Binding-site contacts:
Ligand atom C4 contacts residue ASN331 of chain 1.C at 4.3 Å.
Ligand atom C1 contacts residue GLN580 of chain 1.C at 3.6 Å.
Ligand atom O5 contacts residue ASN331 of chain 1.C at 2.5 Å (h-bond).
Ligand atom C7 contacts residue GLN580 of chain 1.C at 3.9 Å.
Ligand atom N2 contacts residue ASN331 of chain 1.C at 2.8 Å (h-bond).
Ligand atom O5 contacts residue GLN580 of chain 1.C at 3.9 Å.
Ligand atom C2 contacts residue ASN331 of chain 1.C at 2.4 Å.
Ligand atom C7 contacts residue ASN331 of chain 1.C at 3.3 Å.
Ligand atom O4 contacts residue GLN580 of chain 1.C at 4.5 Å.
Ligand atom C3 contacts residue ASN331 of chain 1.C at 3.8 Å.
Ligand atom C8 contacts residue GLN580 of chain 1.C at 3.3 Å.
Ligand atom C5 contacts residue GLN580 of chain 1.C at 3.5 Å.
Ligand atom C3 contacts residue GLN580 of chain 1.C at 4.0 Å.
Ligand atom N2 contacts residue GLN580 of chain 1.C at 3.5 Å (h-bond).
Ligand atom C2 contacts residue GLN580 of chain 1.C at 4.3 Å.
Ligand atom C1 contacts residue ASN331 of chain 1.C at 1.4 Å.
Ligand atom C4 contacts residue GLN580 of chain 1.C at 4.2 Å.
Ligand atom C8 contacts residue ASN331 of chain 1.C at 4.3 Å.
Ligand atom C5 contacts residue ASN331 of chain 1.C at 3.7 Å.
Ligand atom O7 contacts residue ASN331 of chain 1.C at 3.4 Å (h-bond).

Sequence of chain 1.C:
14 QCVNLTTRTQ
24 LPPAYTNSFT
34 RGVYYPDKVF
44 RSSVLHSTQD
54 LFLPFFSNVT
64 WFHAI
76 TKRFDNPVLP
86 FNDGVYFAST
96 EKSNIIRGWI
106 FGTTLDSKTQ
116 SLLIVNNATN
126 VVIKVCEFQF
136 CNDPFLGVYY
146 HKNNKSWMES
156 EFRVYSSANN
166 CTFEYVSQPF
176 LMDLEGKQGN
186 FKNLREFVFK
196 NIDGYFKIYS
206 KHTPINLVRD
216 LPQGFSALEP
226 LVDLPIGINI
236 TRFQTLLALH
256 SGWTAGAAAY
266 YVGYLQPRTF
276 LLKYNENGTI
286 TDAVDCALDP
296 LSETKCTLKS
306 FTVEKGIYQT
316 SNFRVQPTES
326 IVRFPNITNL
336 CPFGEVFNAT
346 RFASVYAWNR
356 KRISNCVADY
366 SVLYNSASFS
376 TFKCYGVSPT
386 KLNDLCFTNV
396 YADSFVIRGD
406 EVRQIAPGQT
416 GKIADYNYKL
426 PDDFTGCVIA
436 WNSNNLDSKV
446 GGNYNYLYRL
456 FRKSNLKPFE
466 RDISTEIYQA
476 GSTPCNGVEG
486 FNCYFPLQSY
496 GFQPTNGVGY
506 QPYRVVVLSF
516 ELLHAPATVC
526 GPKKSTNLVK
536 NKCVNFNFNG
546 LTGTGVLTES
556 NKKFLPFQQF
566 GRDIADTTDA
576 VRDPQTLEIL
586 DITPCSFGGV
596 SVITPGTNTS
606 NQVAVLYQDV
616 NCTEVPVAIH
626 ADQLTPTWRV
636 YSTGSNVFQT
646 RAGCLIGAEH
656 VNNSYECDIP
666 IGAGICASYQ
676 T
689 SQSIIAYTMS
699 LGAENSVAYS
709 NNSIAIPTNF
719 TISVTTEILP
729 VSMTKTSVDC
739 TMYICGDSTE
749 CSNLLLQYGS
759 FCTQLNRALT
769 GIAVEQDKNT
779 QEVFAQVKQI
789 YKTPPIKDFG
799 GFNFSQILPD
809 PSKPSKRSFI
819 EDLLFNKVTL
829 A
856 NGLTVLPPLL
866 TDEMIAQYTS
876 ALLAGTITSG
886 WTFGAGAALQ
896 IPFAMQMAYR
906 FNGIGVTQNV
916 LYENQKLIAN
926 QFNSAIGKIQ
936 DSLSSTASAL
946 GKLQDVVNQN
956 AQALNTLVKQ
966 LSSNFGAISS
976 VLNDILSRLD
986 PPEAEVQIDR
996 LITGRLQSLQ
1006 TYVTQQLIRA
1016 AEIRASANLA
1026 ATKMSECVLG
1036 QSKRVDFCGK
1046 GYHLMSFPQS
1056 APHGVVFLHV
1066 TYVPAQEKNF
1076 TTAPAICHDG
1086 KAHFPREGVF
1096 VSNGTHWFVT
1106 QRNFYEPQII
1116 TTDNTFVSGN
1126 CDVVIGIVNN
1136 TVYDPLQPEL

A protein and the small-molecule ligand that binds it are described below.
Small molecule (SMILES): CC(=O)N[C@@H]1[C@@H](O)[C@H](O)[C@@H](CO)O[C@H]1O